Sequence of chain 1.A:
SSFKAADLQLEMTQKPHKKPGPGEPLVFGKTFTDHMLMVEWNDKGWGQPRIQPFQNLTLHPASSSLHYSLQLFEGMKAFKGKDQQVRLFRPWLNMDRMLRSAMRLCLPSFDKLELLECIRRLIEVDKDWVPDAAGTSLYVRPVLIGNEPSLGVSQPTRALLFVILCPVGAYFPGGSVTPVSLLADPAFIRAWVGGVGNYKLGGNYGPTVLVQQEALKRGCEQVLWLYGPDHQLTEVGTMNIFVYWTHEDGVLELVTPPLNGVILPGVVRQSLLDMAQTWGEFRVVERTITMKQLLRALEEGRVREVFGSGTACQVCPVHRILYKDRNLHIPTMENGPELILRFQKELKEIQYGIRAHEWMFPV

This small molecule binds to this protein.
Small molecule (SMILES): Cc1c(C(=O)Nc2ccccc2CC(=O)O)sc2nc[nH]c(=O)c12

Binding-site contacts:
Ligand atom C5 contacts residue PHE34 of chain 1.A at 3.6 Å (hydrophobic).
Ligand atom C19 contacts residue LYS206 of chain 1.A at 3.6 Å.
Ligand atom O24 contacts residue ALA318 of chain 1.A at 3.5 Å (h-bond).
Ligand atom S4 contacts residue PHE34 of chain 1.A at 3.7 Å.
Ligand atom C17 contacts residue TYR74 of chain 1.B at 3.7 Å (hydrophobic).
Ligand atom C7 contacts residue EDO1 of chain 1.F at 3.5 Å.
Ligand atom O23 contacts residue GLY316 of chain 1.A at 3.6 Å.
Ligand atom C16 contacts residue TYR74 of chain 1.B at 3.7 Å (hydrophobic).
Ligand atom O23 contacts residue ALA318 of chain 1.A at 2.8 Å (h-bond).
Ligand atom C19 contacts residue PLP1 of chain 1.C at 3.6 Å.
Ligand atom C3 contacts residue ALA318 of chain 1.A at 3.7 Å (hydrophobic).
Ligand atom C17 contacts residue VAL159 of chain 1.B at 3.7 Å (hydrophobic).
Ligand atom O23 contacts residue PLP1 of chain 1.C at 3.8 Å.
Ligand atom C17 contacts residue PHE79 of chain 1.A at 3.8 Å (hydrophobic).
Ligand atom C18 contacts residue PHE79 of chain 1.A at 3.8 Å (hydrophobic).
Ligand atom C1 contacts residue TYR145 of chain 1.A at 3.5 Å (hydrophobic).
Ligand atom C20 contacts residue THR244 of chain 1.A at 3.5 Å.
Ligand atom C3 contacts residue PHE34 of chain 1.A at 3.6 Å (hydrophobic).
Ligand atom C11 contacts residue PHE34 of chain 1.A at 3.5 Å (hydrophobic).
Ligand atom C7 contacts residue TYR177 of chain 1.A at 3.4 Å (hydrophobic).
Ligand atom O24 contacts residue THR317 of chain 1.A at 3.9 Å.
Ligand atom N8 contacts residue ALA318 of chain 1.A at 3.6 Å.
Ligand atom C18 contacts residue TYR211 of chain 1.A at 3.8 Å (hydrophobic).
Ligand atom N6 contacts residue PHE34 of chain 1.A at 3.7 Å.
Ligand atom C2 contacts residue PHE34 of chain 1.A at 3.6 Å (hydrophobic).
Ligand atom C9 contacts residue PHE34 of chain 1.A at 3.7 Å (hydrophobic).
Ligand atom C11 contacts residue ALA318 of chain 1.A at 3.6 Å (hydrophobic).
Ligand atom C12 contacts residue PHE34 of chain 1.A at 3.8 Å (hydrophobic).
Ligand atom C2 contacts residue ALA318 of chain 1.A at 3.4 Å (hydrophobic).
Ligand atom C22 contacts residue ALA318 of chain 1.A at 3.5 Å (hydrophobic).
Ligand atom C16 contacts residue ARG147 of chain 1.A at 3.8 Å.
Ligand atom O23 contacts residue THR317 of chain 1.A at 3.0 Å (h-bond).
Ligand atom C21 contacts residue THR244 of chain 1.A at 3.3 Å.
Ligand atom O10 contacts residue ALA318 of chain 1.A at 3.5 Å (h-bond).
Ligand atom N6 contacts residue TYR177 of chain 1.A at 3.6 Å.
Ligand atom C9 contacts residue ALA318 of chain 1.A at 3.5 Å (hydrophobic).
Ligand atom C19 contacts residue THR244 of chain 1.A at 3.4 Å.
Ligand atom O10 contacts residue LYS83 of chain 1.A at 2.9 Å (salt-bridge).
Ligand atom C1 contacts residue PHE34 of chain 1.A at 3.6 Å (hydrophobic).
Ligand atom C1 contacts residue ALA318 of chain 1.A at 3.7 Å (hydrophobic).

Sequence of chain 1.B:
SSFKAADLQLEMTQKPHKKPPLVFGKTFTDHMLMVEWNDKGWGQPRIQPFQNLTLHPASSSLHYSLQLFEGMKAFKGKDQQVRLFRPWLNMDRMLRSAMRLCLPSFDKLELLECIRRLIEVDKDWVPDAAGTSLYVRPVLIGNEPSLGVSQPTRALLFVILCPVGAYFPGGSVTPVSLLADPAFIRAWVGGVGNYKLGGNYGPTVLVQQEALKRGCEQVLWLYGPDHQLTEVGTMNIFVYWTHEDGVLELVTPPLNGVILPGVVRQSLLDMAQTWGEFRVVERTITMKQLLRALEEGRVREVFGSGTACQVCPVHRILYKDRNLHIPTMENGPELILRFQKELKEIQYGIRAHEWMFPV